This small molecule binds to this protein.
Small molecule (SMILES): CC(=O)N[C@@H]1[C@@H](O)[C@H](O)[C@@H](CO)O[C@H]1O

Binding-site contacts:
Ligand atom C2 contacts residue ASN121 of chain 1.A at 2.5 Å.
Ligand atom O7 contacts residue ASN121 of chain 1.A at 3.4 Å (h-bond).
Ligand atom C3 contacts residue ASN121 of chain 1.A at 3.8 Å.
Ligand atom N2 contacts residue ASN121 of chain 1.A at 3.0 Å (h-bond).
Ligand atom C1 contacts residue ASN121 of chain 1.A at 1.4 Å.
Ligand atom C5 contacts residue ASN121 of chain 1.A at 3.6 Å.
Ligand atom C7 contacts residue ASN121 of chain 1.A at 3.4 Å.
Ligand atom O5 contacts residue ASN121 of chain 1.A at 2.3 Å (h-bond).
Ligand atom C4 contacts residue ASN121 of chain 1.A at 4.2 Å.

Sequence of chain 1.A:
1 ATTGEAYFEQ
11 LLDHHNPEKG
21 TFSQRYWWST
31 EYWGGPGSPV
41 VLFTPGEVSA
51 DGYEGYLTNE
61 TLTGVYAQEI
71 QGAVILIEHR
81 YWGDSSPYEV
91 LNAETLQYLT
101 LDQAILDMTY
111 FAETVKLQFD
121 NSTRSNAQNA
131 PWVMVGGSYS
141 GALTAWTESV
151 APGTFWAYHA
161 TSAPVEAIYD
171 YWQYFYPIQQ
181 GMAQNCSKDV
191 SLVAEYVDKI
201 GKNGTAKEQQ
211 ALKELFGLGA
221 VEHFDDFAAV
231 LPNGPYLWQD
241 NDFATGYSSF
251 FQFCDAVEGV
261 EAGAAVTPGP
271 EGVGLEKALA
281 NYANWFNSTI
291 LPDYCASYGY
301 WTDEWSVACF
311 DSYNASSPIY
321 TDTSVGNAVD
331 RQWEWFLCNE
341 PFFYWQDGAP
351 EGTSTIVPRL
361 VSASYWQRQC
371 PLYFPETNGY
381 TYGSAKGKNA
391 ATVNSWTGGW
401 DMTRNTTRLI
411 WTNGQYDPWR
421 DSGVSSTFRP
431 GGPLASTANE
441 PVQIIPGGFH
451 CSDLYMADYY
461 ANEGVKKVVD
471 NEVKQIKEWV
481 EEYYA